Sequence of chain 1.C:
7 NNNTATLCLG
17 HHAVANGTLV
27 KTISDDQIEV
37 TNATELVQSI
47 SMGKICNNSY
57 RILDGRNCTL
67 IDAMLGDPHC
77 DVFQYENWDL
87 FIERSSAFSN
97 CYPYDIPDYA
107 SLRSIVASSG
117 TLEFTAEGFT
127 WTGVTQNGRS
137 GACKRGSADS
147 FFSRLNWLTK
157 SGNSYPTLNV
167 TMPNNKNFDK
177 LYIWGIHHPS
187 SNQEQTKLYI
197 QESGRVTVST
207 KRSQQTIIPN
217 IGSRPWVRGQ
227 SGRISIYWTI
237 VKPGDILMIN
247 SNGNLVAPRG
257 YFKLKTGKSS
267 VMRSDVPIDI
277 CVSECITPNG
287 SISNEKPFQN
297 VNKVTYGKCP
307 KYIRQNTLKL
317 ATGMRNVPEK

Binding-site contacts:
Ligand atom N2 contacts residue ASN63 of chain 1.C at 2.8 Å (h-bond).
Ligand atom C5 contacts residue ASN63 of chain 1.C at 3.6 Å.
Ligand atom C1 contacts residue ASN63 of chain 1.C at 1.4 Å.
Ligand atom C1 contacts residue PHE94 of chain 1.C at 4.2 Å (hydrophobic).
Ligand atom C2 contacts residue ASN63 of chain 1.C at 2.3 Å.
Ligand atom O7 contacts residue ASN63 of chain 1.C at 3.6 Å.
Ligand atom C7 contacts residue ASN63 of chain 1.C at 3.4 Å.
Ligand atom O5 contacts residue ASN63 of chain 1.C at 2.3 Å (h-bond).
Ligand atom C4 contacts residue ASN63 of chain 1.C at 4.2 Å.
Ligand atom O5 contacts residue PHE94 of chain 1.C at 3.6 Å.
Ligand atom C3 contacts residue ASN63 of chain 1.C at 3.7 Å.

A protein and the small-molecule ligand that binds it are described below.
Small molecule (SMILES): CC(=O)N[C@H]1[C@H](O[C@H]2[C@H](O)[C@@H](NC(C)=O)CO[C@@H]2CO)O[C@H](CO)[C@@H](O[C@@H]2O[C@H](CO)[C@@H](O)[C@H](O[C@H]3O[C@H](CO)[C@@H](O)[C@H](O)[C@@H]3O)[C@@H]2O)[C@@H]1O